This protein binds this small molecule.
Small molecule (SMILES): Cc1onc(C(=O)O)c1CC(N)C(=O)O

Binding-site contacts:
Ligand atom C7 contacts residue ARG96 of chain 2.B at 3.4 Å.
Ligand atom O2 contacts residue THR143 of chain 2.B at 3.2 Å (h-bond).
Ligand atom O4 contacts residue TYR61 of chain 2.B at 3.6 Å.
Ligand atom N2 contacts residue THR91 of chain 2.B at 2.7 Å (h-bond).
Ligand atom O1 contacts residue LEU192 of chain 2.B at 3.4 Å.
Ligand atom C5 contacts residue TYR61 of chain 2.B at 3.7 Å (hydrophobic).
Ligand atom O3 contacts residue MET196 of chain 2.B at 3.3 Å.
Ligand atom C7 contacts residue THR91 of chain 2.B at 3.8 Å.
Ligand atom C6 contacts residue THR91 of chain 2.B at 3.4 Å.
Ligand atom C6 contacts residue GLU193 of chain 2.B at 3.5 Å.
Ligand atom O1 contacts residue GLU193 of chain 2.B at 3.6 Å.
Ligand atom C3 contacts residue GLU193 of chain 2.B at 3.2 Å.
Ligand atom C4 contacts residue GLU193 of chain 2.B at 3.2 Å.
Ligand atom C8 contacts residue PRO89 of chain 2.B at 3.8 Å (hydrophobic).
Ligand atom C1 contacts residue THR143 of chain 2.B at 3.1 Å.
Ligand atom N2 contacts residue PRO89 of chain 2.B at 2.8 Å (h-bond).
Ligand atom O4 contacts residue THR91 of chain 2.B at 2.8 Å (h-bond).
Ligand atom N2 contacts residue GLU193 of chain 2.B at 2.7 Å (salt-bridge).
Ligand atom C7 contacts residue TYR61 of chain 2.B at 3.7 Å (hydrophobic).
Ligand atom C6 contacts residue SER142 of chain 2.B at 3.3 Å.
Ligand atom N1 contacts residue GLU193 of chain 2.B at 3.2 Å (salt-bridge).
Ligand atom C8 contacts residue TYR220 of chain 2.B at 3.9 Å (hydrophobic).
Ligand atom O5 contacts residue TYR61 of chain 2.B at 3.3 Å.
Ligand atom N2 contacts residue TYR220 of chain 2.B at 3.5 Å.
Ligand atom O5 contacts residue ARG96 of chain 2.B at 2.9 Å (salt-bridge).
Ligand atom O5 contacts residue GLY141 of chain 2.B at 3.2 Å.
Ligand atom O3 contacts residue GLU193 of chain 2.B at 3.4 Å (salt-bridge).
Ligand atom C8 contacts residue TYR61 of chain 2.B at 3.2 Å (hydrophobic).
Ligand atom C8 contacts residue GLU193 of chain 2.B at 3.8 Å.
Ligand atom N1 contacts residue LEU192 of chain 2.B at 3.9 Å.
Ligand atom O2 contacts residue SER142 of chain 2.B at 3.6 Å (h-bond).
Ligand atom C2 contacts residue GLU193 of chain 2.B at 3.4 Å.
Ligand atom C5 contacts residue GLU193 of chain 2.B at 3.9 Å.
Ligand atom O4 contacts residue LEU90 of chain 2.B at 3.4 Å.
Ligand atom O5 contacts residue SER142 of chain 2.B at 2.8 Å (h-bond).
Ligand atom O1 contacts residue THR143 of chain 2.B at 2.5 Å (h-bond).
Ligand atom O4 contacts residue PRO89 of chain 2.B at 3.6 Å.
Ligand atom O4 contacts residue ARG96 of chain 2.B at 2.8 Å (salt-bridge).
Ligand atom C7 contacts residue SER142 of chain 2.B at 3.3 Å.
Ligand atom C6 contacts residue PRO89 of chain 2.B at 3.9 Å (hydrophobic).

Sequence of chain 2.B:
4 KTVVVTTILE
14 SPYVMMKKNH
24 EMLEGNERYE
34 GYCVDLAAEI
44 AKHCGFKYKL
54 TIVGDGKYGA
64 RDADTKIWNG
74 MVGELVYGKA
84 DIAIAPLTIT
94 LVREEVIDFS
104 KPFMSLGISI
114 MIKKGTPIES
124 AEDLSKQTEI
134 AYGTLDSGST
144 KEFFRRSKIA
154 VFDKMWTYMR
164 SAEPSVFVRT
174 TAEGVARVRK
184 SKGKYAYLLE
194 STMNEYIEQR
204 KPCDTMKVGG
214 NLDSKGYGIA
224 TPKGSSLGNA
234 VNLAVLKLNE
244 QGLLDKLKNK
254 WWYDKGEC